Binding-site contacts:
Ligand atom O3A contacts residue ALA184 of chain 1.B at 3.7 Å.
Ligand atom O2A contacts residue PRO341 of chain 1.B at 3.3 Å.
Ligand atom C2 contacts residue ALA184 of chain 1.B at 3.7 Å (hydrophobic).
Ligand atom PB contacts residue GLY342 of chain 1.B at 3.5 Å.
Ligand atom O4' contacts residue LYS185 of chain 1.B at 3.4 Å.
Ligand atom O2B contacts residue GLY342 of chain 1.B at 2.8 Å (h-bond).
Ligand atom C5D contacts residue THR343 of chain 1.B at 3.6 Å.
Ligand atom O2' contacts residue TYR302 of chain 1.B at 3.2 Å.
Ligand atom N7 contacts residue TYR302 of chain 1.B at 3.4 Å.
Ligand atom O1D contacts residue ARG309 of chain 1.B at 2.8 Å (salt-bridge).
Ligand atom C5' contacts residue ASN186 of chain 1.B at 3.3 Å.
Ligand atom O1A contacts residue GLY183 of chain 1.B at 3.3 Å.
Ligand atom O1D contacts residue THR181 of chain 1.B at 3.0 Å (h-bond).
Ligand atom N3 contacts residue ALA184 of chain 1.B at 3.4 Å.
Ligand atom O2B contacts residue GLY340 of chain 1.B at 2.9 Å (h-bond).
Ligand atom C5D contacts residue GLY342 of chain 1.B at 3.7 Å.
Ligand atom C4 contacts residue ALA184 of chain 1.B at 3.6 Å (hydrophobic).
Ligand atom PA contacts residue ASN186 of chain 1.B at 3.3 Å.
Ligand atom O1A contacts residue ASN186 of chain 1.B at 2.8 Å (h-bond).
Ligand atom O2B contacts residue PRO341 of chain 1.B at 3.4 Å (h-bond).
Ligand atom PA contacts residue ARG365 of chain 1.B at 3.4 Å.
Ligand atom C4D contacts residue GLY182 of chain 1.B at 3.5 Å.
Ligand atom O2A contacts residue ARG365 of chain 1.B at 3.7 Å.
Ligand atom O1B contacts residue GLY342 of chain 1.B at 3.5 Å (h-bond).
Ligand atom O5' contacts residue ASN186 of chain 1.B at 2.9 Å (h-bond).
Ligand atom C5D contacts residue GLY182 of chain 1.B at 3.3 Å.
Ligand atom O2B contacts residue THR343 of chain 1.B at 3.0 Å (h-bond).
Ligand atom O4D contacts residue THR181 of chain 1.B at 3.5 Å (h-bond).
Ligand atom N9 contacts residue TYR302 of chain 1.B at 3.5 Å.
Ligand atom O4D contacts residue GLY182 of chain 1.B at 3.0 Å (h-bond).
Ligand atom C4 contacts residue TYR302 of chain 1.B at 3.6 Å (hydrophobic).
Ligand atom C5 contacts residue TYR302 of chain 1.B at 3.6 Å (hydrophobic).
Ligand atom O3A contacts residue GLY183 of chain 1.B at 3.6 Å.
Ligand atom O1A contacts residue ARG365 of chain 1.B at 2.3 Å (salt-bridge).
Ligand atom C6 contacts residue TYR302 of chain 1.B at 3.7 Å (hydrophobic).
Ligand atom C4' contacts residue ASN186 of chain 1.B at 3.7 Å.
Ligand atom C1' contacts residue LYS185 of chain 1.B at 3.7 Å.
Ligand atom O2A contacts residue GLY340 of chain 1.B at 3.3 Å.
Ligand atom C8 contacts residue TYR302 of chain 1.B at 3.3 Å (hydrophobic).
Ligand atom C2' contacts residue TYR302 of chain 1.B at 3.6 Å (hydrophobic).

Sequence of chain 1.B:
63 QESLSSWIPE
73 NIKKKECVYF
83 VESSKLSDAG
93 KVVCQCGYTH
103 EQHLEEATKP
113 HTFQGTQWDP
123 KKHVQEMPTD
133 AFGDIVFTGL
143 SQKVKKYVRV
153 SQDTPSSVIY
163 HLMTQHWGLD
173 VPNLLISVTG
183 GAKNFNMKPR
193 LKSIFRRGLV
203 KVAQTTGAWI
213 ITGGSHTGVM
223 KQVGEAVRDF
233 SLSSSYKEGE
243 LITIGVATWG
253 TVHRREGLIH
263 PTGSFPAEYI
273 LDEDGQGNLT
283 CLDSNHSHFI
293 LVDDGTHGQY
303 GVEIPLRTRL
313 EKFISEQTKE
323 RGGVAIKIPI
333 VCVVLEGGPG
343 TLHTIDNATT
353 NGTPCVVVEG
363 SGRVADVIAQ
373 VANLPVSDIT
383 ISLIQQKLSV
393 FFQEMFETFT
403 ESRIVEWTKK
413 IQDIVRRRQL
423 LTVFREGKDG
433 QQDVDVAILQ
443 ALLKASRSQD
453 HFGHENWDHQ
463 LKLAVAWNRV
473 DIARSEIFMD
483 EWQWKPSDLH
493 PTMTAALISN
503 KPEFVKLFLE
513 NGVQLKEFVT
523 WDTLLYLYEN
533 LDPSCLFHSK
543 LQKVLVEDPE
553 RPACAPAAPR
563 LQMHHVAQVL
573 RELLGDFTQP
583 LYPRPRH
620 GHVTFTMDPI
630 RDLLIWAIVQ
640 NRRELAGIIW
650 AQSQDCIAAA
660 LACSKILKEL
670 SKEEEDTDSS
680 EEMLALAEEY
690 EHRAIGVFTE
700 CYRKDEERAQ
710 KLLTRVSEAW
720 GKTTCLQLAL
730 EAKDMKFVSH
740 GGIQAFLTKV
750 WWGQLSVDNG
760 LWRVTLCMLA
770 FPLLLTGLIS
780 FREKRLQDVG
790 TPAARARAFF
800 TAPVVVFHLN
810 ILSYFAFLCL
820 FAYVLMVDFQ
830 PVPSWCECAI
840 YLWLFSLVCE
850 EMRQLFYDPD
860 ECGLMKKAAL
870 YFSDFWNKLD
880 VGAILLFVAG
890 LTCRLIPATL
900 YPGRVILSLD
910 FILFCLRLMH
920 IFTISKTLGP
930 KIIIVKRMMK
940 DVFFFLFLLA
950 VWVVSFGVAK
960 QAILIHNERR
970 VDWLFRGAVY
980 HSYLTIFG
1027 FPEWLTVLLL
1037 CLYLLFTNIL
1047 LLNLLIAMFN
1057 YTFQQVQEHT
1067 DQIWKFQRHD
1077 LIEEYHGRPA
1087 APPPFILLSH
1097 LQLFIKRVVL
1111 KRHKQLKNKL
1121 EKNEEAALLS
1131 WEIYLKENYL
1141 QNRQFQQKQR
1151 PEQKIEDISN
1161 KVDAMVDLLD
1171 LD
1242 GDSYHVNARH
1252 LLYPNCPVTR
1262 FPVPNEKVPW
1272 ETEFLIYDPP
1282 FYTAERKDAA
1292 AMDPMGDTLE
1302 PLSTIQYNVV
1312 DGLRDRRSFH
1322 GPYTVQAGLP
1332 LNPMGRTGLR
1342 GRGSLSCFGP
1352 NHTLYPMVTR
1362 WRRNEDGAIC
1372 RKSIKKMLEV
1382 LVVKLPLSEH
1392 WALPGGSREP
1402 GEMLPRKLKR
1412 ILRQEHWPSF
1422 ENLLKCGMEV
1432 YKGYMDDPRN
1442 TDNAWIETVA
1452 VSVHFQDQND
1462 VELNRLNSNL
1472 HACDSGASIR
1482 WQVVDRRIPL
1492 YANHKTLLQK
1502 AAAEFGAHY

The small molecule below binds the protein below.
Small molecule (SMILES): Nc1ncnc2c1ncn2[C@@H]1O[C@H](CO[P](=O)(O)O[P](=O)(O)OC[C@H]2O[C@@H](O)[C@H](O)[C@@H]2O)[C@@H](O)[C@H]1O